A small-molecule ligand and the protein it binds are described below.
Small molecule (SMILES): CCCCS(=N)(=O)CC[C@H](N)C(=O)O

Binding-site contacts:
Ligand atom N contacts residue GLU42 of chain 1.F at 2.6 Å (salt-bridge).
Ligand atom N contacts residue CYS178 of chain 1.F at 3.9 Å.
Ligand atom CAE contacts residue GLU94 of chain 1.F at 3.6 Å.
Ligand atom OXT contacts residue TRP231 of chain 1.F at 3.3 Å (h-bond).
Ligand atom C contacts residue THR179 of chain 1.F at 3.6 Å.
Ligand atom CAB contacts residue GLU94 of chain 1.F at 3.2 Å.
Ligand atom C contacts residue CYS178 of chain 1.F at 4.1 Å (hydrophobic).
Ligand atom O contacts residue CYS178 of chain 1.F at 3.2 Å.
Ligand atom CAH contacts residue GLU42 of chain 1.F at 3.5 Å.
Ligand atom NAA contacts residue ARG322 of chain 1.F at 2.7 Å (salt-bridge).
Ligand atom C contacts residue GLU42 of chain 1.F at 3.9 Å.
Ligand atom CB contacts residue THR179 of chain 1.F at 4.0 Å.
Ligand atom C contacts residue THR177 of chain 1.F at 3.4 Å.
Ligand atom C contacts residue ARG227 of chain 1.F at 3.4 Å.
Ligand atom OAG contacts residue GLU42 of chain 1.F at 3.4 Å (salt-bridge).
Ligand atom CAD contacts residue PHE310 of chain 1.F at 3.6 Å (hydrophobic).
Ligand atom NAA contacts residue PHE310 of chain 1.F at 3.8 Å.
Ligand atom CA contacts residue GLU42 of chain 1.F at 3.5 Å.
Ligand atom SAF contacts residue GLU42 of chain 1.F at 4.0 Å.
Ligand atom OXT contacts residue ARG227 of chain 1.F at 3.1 Å (salt-bridge).
Ligand atom CAH contacts residue GLU94 of chain 1.F at 3.5 Å.
Ligand atom C contacts residue TRP231 of chain 1.F at 3.9 Å (hydrophobic).
Ligand atom SAF contacts residue MG1 of chain 1.S at 3.6 Å.
Ligand atom O contacts residue THR179 of chain 1.F at 3.4 Å (h-bond).
Ligand atom CAC contacts residue PHE310 of chain 1.F at 4.0 Å (hydrophobic).
Ligand atom OAG contacts residue MG1 of chain 1.S at 2.4 Å.
Ligand atom CAB contacts residue MSE159 of chain 1.F at 4.0 Å.
Ligand atom O contacts residue ARG227 of chain 1.F at 2.8 Å (salt-bridge).
Ligand atom CAH contacts residue MG1 of chain 1.S at 4.0 Å.
Ligand atom OXT contacts residue THR179 of chain 1.F at 3.3 Å.
Ligand atom N contacts residue THR177 of chain 1.F at 3.0 Å (h-bond).
Ligand atom OAG contacts residue GLU94 of chain 1.F at 3.4 Å (salt-bridge).
Ligand atom CAB contacts residue PRO95 of chain 1.F at 3.6 Å (hydrophobic).
Ligand atom CB contacts residue GLU42 of chain 1.F at 3.6 Å.
Ligand atom CA contacts residue THR177 of chain 1.F at 3.2 Å.
Ligand atom CAC contacts residue MSE159 of chain 1.F at 3.5 Å.
Ligand atom O contacts residue GLU42 of chain 1.F at 4.0 Å.
Ligand atom O contacts residue THR177 of chain 1.F at 3.0 Å (h-bond).
Ligand atom SAF contacts residue GLU94 of chain 1.F at 3.9 Å.
Ligand atom CAB contacts residue TYR156 of chain 1.F at 4.1 Å (hydrophobic).

Sequence of chain 1.F:
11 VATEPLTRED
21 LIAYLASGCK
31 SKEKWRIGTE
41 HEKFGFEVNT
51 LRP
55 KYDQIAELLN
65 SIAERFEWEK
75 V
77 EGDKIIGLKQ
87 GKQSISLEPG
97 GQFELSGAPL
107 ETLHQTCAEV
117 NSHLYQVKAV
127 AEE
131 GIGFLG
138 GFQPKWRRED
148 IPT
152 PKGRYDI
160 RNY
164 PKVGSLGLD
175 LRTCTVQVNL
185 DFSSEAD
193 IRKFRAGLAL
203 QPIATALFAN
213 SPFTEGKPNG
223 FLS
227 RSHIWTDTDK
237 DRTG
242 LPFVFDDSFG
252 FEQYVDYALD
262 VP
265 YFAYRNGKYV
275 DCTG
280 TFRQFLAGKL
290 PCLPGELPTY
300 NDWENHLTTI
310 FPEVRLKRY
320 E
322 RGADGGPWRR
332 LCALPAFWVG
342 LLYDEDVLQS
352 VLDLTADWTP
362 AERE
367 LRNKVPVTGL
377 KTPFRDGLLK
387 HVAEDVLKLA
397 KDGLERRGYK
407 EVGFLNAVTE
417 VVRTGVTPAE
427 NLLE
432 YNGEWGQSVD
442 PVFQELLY